Sequence of chain 1.A:
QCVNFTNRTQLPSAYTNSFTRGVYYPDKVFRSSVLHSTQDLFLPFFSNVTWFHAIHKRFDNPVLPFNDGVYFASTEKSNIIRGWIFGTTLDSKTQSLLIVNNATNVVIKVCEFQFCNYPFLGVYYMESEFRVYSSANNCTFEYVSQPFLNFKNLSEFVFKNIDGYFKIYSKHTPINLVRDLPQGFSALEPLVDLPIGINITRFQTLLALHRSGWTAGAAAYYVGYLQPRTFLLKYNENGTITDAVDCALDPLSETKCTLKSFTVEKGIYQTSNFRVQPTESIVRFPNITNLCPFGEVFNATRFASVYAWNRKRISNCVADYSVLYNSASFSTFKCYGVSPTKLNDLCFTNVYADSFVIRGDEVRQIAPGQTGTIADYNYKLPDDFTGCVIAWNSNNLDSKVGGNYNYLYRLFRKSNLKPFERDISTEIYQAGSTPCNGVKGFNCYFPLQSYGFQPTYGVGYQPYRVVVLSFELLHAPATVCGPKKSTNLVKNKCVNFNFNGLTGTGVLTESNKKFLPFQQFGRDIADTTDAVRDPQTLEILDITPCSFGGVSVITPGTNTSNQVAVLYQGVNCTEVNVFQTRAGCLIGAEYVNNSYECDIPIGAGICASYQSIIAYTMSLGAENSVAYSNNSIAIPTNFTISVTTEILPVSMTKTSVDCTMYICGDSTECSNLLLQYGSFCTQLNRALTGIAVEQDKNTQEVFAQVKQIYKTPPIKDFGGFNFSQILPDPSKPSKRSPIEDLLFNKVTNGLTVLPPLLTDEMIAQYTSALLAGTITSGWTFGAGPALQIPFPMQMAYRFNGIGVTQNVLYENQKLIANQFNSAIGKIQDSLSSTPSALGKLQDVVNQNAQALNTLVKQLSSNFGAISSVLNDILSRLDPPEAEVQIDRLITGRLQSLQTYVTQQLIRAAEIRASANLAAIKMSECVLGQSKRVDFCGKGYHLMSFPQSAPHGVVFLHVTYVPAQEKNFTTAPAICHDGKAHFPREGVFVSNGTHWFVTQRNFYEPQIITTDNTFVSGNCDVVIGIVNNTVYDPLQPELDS

The protein below binds the small molecule below.
Small molecule (SMILES): CC(=O)N[C@@H]1[C@@H](O)[C@H](O)[C@@H](CO)O[C@H]1O

Binding-site contacts:
Ligand atom C1 contacts residue ASN165 of chain 1.A at 1.4 Å.
Ligand atom N2 contacts residue ASN165 of chain 1.A at 2.9 Å (h-bond).
Ligand atom O6 contacts residue ASN164 of chain 1.A at 3.0 Å (h-bond).
Ligand atom C7 contacts residue ASN165 of chain 1.A at 3.2 Å.
Ligand atom C2 contacts residue ASN165 of chain 1.A at 2.5 Å.
Ligand atom C1 contacts residue GLU132 of chain 1.A at 3.4 Å.
Ligand atom C5 contacts residue ASN165 of chain 1.A at 3.7 Å.
Ligand atom C4 contacts residue ASN165 of chain 1.A at 4.3 Å.
Ligand atom C5 contacts residue ASN164 of chain 1.A at 3.9 Å.
Ligand atom O5 contacts residue ASN165 of chain 1.A at 2.5 Å (h-bond).
Ligand atom C3 contacts residue ASN165 of chain 1.A at 3.8 Å.
Ligand atom C6 contacts residue ASN164 of chain 1.A at 3.7 Å.
Ligand atom O5 contacts residue GLU132 of chain 1.A at 4.0 Å.
Ligand atom C1 contacts residue ASN164 of chain 1.A at 4.1 Å.
Ligand atom O7 contacts residue ASN165 of chain 1.A at 3.2 Å.
Ligand atom O6 contacts residue ASN165 of chain 1.A at 4.2 Å.
Ligand atom C8 contacts residue ASN165 of chain 1.A at 4.4 Å.
Ligand atom O5 contacts residue ASN164 of chain 1.A at 3.3 Å (h-bond).